A small-molecule ligand and the protein it binds are described below.
Small molecule (SMILES): CC(=O)N[C@@H]1[C@@H](O)[C@H](O)[C@@H](CO)O[C@H]1O

Binding-site contacts:
Ligand atom N2 contacts residue GLN322 of chain 5.E at 4.5 Å.
Ligand atom N2 contacts residue ASN313 of chain 5.E at 3.0 Å (h-bond).
Ligand atom C7 contacts residue ASN313 of chain 5.E at 3.5 Å.
Ligand atom C8 contacts residue GLN322 of chain 5.E at 3.2 Å.
Ligand atom C1 contacts residue ASN313 of chain 5.E at 1.4 Å.
Ligand atom C2 contacts residue ASN313 of chain 5.E at 2.4 Å.
Ligand atom O7 contacts residue ASN313 of chain 5.E at 3.6 Å.
Ligand atom O7 contacts residue GLN322 of chain 5.E at 4.4 Å.
Ligand atom C3 contacts residue ASN313 of chain 5.E at 3.8 Å.
Ligand atom C7 contacts residue GLN322 of chain 5.E at 3.9 Å.
Ligand atom C6 contacts residue THR315 of chain 5.E at 3.8 Å.
Ligand atom C5 contacts residue THR315 of chain 5.E at 4.0 Å.
Ligand atom O5 contacts residue ASN313 of chain 5.E at 2.3 Å (h-bond).
Ligand atom C5 contacts residue ASN313 of chain 5.E at 3.6 Å.
Ligand atom C4 contacts residue ASN313 of chain 5.E at 4.2 Å.
Ligand atom O5 contacts residue THR315 of chain 5.E at 3.9 Å.

Sequence of chain 5.E:
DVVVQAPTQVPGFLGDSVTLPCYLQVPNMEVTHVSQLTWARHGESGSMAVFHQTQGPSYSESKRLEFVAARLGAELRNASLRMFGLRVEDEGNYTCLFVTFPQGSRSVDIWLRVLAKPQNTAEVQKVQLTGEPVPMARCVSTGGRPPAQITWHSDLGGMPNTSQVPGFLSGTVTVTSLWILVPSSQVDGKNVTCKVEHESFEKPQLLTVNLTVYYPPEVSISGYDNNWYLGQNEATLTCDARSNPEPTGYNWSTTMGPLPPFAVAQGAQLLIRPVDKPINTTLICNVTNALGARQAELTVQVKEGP